Sequence of chain 1.A:
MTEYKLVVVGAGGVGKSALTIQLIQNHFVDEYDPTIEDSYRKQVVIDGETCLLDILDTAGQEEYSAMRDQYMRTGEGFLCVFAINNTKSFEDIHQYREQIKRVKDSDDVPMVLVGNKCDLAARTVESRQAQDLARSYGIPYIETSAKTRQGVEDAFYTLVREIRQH

Binding-site contacts:
Ligand atom O2B contacts residue SER17 of chain 1.A at 3.0 Å (h-bond).
Ligand atom O3' contacts residue ASP30 of chain 1.A at 2.9 Å (salt-bridge).
Ligand atom O2' contacts residue VAL29 of chain 1.A at 2.7 Å (h-bond).
Ligand atom N1 contacts residue ASP119 of chain 1.A at 2.8 Å (salt-bridge).
Ligand atom O1B contacts residue GLY15 of chain 1.A at 3.0 Å (h-bond).
Ligand atom O6 contacts residue ALA146 of chain 1.A at 2.8 Å (h-bond).
Ligand atom O2B contacts residue LYS16 of chain 1.A at 3.5 Å (salt-bridge).
Ligand atom C8 contacts residue GLY15 of chain 1.A at 3.5 Å.
Ligand atom O2B contacts residue MG1 of chain 1.D at 2.1 Å.
Ligand atom N7 contacts residue ASN116 of chain 1.A at 3.1 Å (h-bond).
Ligand atom N3B contacts residue GLY13 of chain 1.A at 3.1 Å (h-bond).
Ligand atom O2' contacts residue ASP30 of chain 1.A at 3.1 Å (salt-bridge).
Ligand atom O3A contacts residue GLY15 of chain 1.A at 3.2 Å (h-bond).
Ligand atom O4' contacts residue LYS117 of chain 1.A at 3.2 Å (salt-bridge).
Ligand atom PG contacts residue MG1 of chain 1.D at 3.2 Å.
Ligand atom O2' contacts residue PHE28 of chain 1.A at 3.2 Å.
Ligand atom C2' contacts residue VAL29 of chain 1.A at 3.4 Å (hydrophobic).
Ligand atom O1B contacts residue VAL14 of chain 1.A at 3.2 Å (h-bond).
Ligand atom O6 contacts residue ASN116 of chain 1.A at 3.3 Å (h-bond).
Ligand atom O6 contacts residue ASP119 of chain 1.A at 3.5 Å (salt-bridge).
Ligand atom N3B contacts residue TYR32 of chain 1.A at 3.5 Å.
Ligand atom O1A contacts residue SER17 of chain 1.A at 3.3 Å (h-bond).
Ligand atom O6 contacts residue LYS117 of chain 1.A at 3.3 Å.
Ligand atom O2A contacts residue TYR32 of chain 1.A at 3.5 Å.
Ligand atom N3B contacts residue MG1 of chain 1.D at 3.4 Å.
Ligand atom N2 contacts residue LEU120 of chain 1.A at 3.5 Å.
Ligand atom O3G contacts residue LYS16 of chain 1.A at 2.6 Å (salt-bridge).
Ligand atom O1A contacts residue GLY15 of chain 1.A at 3.3 Å.
Ligand atom O1G contacts residue TYR32 of chain 1.A at 3.0 Å (h-bond).
Ligand atom O2G contacts residue THR35 of chain 1.A at 2.9 Å (h-bond).
Ligand atom O1G contacts residue PRO34 of chain 1.A at 3.4 Å.
Ligand atom N2 contacts residue ASP119 of chain 1.A at 3.0 Å (salt-bridge).
Ligand atom O3G contacts residue GLY60 of chain 1.A at 2.9 Å (h-bond).
Ligand atom O1B contacts residue LYS16 of chain 1.A at 2.9 Å (salt-bridge).
Ligand atom O3G contacts residue GLY12 of chain 1.A at 3.3 Å.
Ligand atom O6 contacts residue SER145 of chain 1.A at 3.4 Å.
Ligand atom O1A contacts residue ALA18 of chain 1.A at 2.8 Å (h-bond).
Ligand atom O2G contacts residue MG1 of chain 1.D at 2.1 Å.
Ligand atom O1B contacts residue GLY13 of chain 1.A at 3.5 Å (h-bond).
Ligand atom PB contacts residue MG1 of chain 1.D at 3.2 Å.

The small molecule below binds the protein below.
Small molecule (SMILES): Nc1nc2c(ncn2[C@@H]2O[C@H](CO[P](=O)(O)O[P](=O)(O)NP(=O)(O)O)[C@@H](O)[C@H]2O)c(=O)[nH]1